Sequence of chain 1.A:
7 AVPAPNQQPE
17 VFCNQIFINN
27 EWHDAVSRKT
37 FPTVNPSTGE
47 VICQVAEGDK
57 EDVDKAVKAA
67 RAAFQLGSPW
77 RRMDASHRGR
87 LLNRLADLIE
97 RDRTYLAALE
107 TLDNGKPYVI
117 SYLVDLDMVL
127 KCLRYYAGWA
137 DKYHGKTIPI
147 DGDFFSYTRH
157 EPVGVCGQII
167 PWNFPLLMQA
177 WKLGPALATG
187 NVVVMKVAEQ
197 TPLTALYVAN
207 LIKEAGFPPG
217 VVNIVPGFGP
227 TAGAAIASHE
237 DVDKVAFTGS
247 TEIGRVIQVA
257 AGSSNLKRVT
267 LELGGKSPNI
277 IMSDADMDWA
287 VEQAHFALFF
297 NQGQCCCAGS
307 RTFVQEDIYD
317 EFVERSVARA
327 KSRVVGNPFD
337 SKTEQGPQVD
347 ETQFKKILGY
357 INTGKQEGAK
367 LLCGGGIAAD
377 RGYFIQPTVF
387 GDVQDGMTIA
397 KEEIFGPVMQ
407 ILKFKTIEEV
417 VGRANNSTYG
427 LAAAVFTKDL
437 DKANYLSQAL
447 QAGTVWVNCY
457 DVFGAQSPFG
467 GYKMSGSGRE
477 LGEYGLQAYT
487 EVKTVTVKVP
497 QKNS

The small molecule below binds the protein below.
Small molecule (SMILES): CCC(=O)c1ccc(CC)cc1

Binding-site contacts:
Ligand atom O9 contacts residue ASN169 of chain 1.A at 3.8 Å.
Ligand atom C5 contacts residue TRP177 of chain 1.A at 3.9 Å (hydrophobic).
Ligand atom C9 contacts residue CYS302 of chain 1.A at 3.2 Å (hydrophobic).
Ligand atom C2 contacts residue PHE459 of chain 1.A at 3.4 Å (hydrophobic).
Ligand atom C8 contacts residue ASP457 of chain 1.A at 3.6 Å.
Ligand atom C5 contacts residue PHE459 of chain 1.A at 4.3 Å (hydrophobic).
Ligand atom O9 contacts residue CYS303 of chain 1.A at 4.3 Å.
Ligand atom C3 contacts residue CYS303 of chain 1.A at 4.1 Å (hydrophobic).
Ligand atom C2 contacts residue CYS301 of chain 1.A at 4.2 Å (hydrophobic).
Ligand atom C6 contacts residue LEU173 of chain 1.A at 3.7 Å (hydrophobic).
Ligand atom C10 contacts residue PHE465 of chain 1.A at 4.2 Å (hydrophobic).
Ligand atom O9 contacts residue PHE170 of chain 1.A at 3.3 Å.
Ligand atom C1 contacts residue PHE170 of chain 1.A at 4.0 Å (hydrophobic).
Ligand atom C3 contacts residue CYS301 of chain 1.A at 3.9 Å (hydrophobic).
Ligand atom C5 contacts residue PHE170 of chain 1.A at 3.9 Å (hydrophobic).
Ligand atom C3 contacts residue PHE170 of chain 1.A at 3.5 Å (hydrophobic).
Ligand atom O9 contacts residue CYS301 of chain 1.A at 3.5 Å.
Ligand atom C6 contacts residue PHE170 of chain 1.A at 4.1 Å (hydrophobic).
Ligand atom C6 contacts residue PHE459 of chain 1.A at 4.0 Å (hydrophobic).
Ligand atom C10 contacts residue TRP177 of chain 1.A at 4.1 Å (hydrophobic).
Ligand atom C9 contacts residue PHE170 of chain 1.A at 3.6 Å (hydrophobic).
Ligand atom C2 contacts residue PHE296 of chain 1.A at 4.0 Å (hydrophobic).
Ligand atom C1 contacts residue PHE296 of chain 1.A at 4.3 Å (hydrophobic).
Ligand atom C1 contacts residue PHE459 of chain 1.A at 3.4 Å (hydrophobic).
Ligand atom C11 contacts residue CYS302 of chain 1.A at 1.8 Å (hydrophobic).
Ligand atom C4 contacts residue PHE170 of chain 1.A at 3.4 Å (hydrophobic).
Ligand atom C5 contacts residue LEU173 of chain 1.A at 4.2 Å (hydrophobic).
Ligand atom C8 contacts residue PHE459 of chain 1.A at 3.5 Å (hydrophobic).
Ligand atom C7 contacts residue MET124 of chain 1.A at 3.9 Å (hydrophobic).
Ligand atom C2 contacts residue PHE170 of chain 1.A at 3.7 Å (hydrophobic).
Ligand atom C8 contacts residue PHE296 of chain 1.A at 3.6 Å (hydrophobic).
Ligand atom C3 contacts residue PHE459 of chain 1.A at 3.8 Å (hydrophobic).
Ligand atom C7 contacts residue PHE459 of chain 1.A at 3.6 Å (hydrophobic).
Ligand atom C4 contacts residue PHE459 of chain 1.A at 4.1 Å (hydrophobic).
Ligand atom C6 contacts residue TRP177 of chain 1.A at 4.3 Å (hydrophobic).
Ligand atom C10 contacts residue MET174 of chain 1.A at 4.1 Å (hydrophobic).
Ligand atom O9 contacts residue CYS302 of chain 1.A at 2.9 Å (h-bond).
Ligand atom C11 contacts residue PHE465 of chain 1.A at 3.8 Å (hydrophobic).
Ligand atom C7 contacts residue PHE296 of chain 1.A at 4.0 Å (hydrophobic).
Ligand atom C10 contacts residue CYS302 of chain 1.A at 2.9 Å (hydrophobic).